Sequence of chain 1.D:
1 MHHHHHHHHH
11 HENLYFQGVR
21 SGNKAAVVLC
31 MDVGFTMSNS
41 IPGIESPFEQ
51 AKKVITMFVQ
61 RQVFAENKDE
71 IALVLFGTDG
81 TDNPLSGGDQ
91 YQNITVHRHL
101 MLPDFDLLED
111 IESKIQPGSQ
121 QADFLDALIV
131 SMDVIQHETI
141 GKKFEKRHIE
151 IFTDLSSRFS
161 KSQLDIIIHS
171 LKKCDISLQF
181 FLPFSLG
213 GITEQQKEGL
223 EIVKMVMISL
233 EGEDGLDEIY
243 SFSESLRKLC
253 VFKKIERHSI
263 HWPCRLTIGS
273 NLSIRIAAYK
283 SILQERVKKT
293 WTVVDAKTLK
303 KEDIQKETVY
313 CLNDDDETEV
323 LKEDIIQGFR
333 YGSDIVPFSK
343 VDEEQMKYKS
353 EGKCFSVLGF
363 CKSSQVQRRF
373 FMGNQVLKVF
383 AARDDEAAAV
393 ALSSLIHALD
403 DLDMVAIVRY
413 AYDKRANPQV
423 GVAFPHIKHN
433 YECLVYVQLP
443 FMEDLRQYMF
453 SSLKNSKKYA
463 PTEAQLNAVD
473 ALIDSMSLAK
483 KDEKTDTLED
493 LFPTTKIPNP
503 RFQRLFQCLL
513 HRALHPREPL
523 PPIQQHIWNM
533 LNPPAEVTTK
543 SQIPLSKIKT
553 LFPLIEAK

The small molecule below binds the protein below.
Small molecule (SMILES): CC(C)C[C@H](NC(=O)CNC(=O)[C@H](CCCN=C(N)N)NC(=O)[C@@H]1CCCN1)C(=O)N[C@@H](Cc1ccccc1)C(=O)N[C@H](C=O)CO

Binding-site contacts:
Ligand atom NH2 contacts residue LEU178 of chain 1.D at 3.2 Å (h-bond).
Ligand atom CZ contacts residue PHE181 of chain 1.D at 3.6 Å (hydrophobic).
Ligand atom CA contacts residue GLN179 of chain 1.D at 3.5 Å.
Ligand atom CE1 contacts residue LYS250 of chain 1.D at 3.7 Å.
Ligand atom C contacts residue GLN179 of chain 1.D at 3.8 Å.
Ligand atom N contacts residue HIS148 of chain 1.D at 3.4 Å (h-bond).
Ligand atom CD1 contacts residue PHE58 of chain 1.D at 3.7 Å (hydrophobic).
Ligand atom CD1 contacts residue LYS250 of chain 1.D at 3.9 Å.
Ligand atom CA contacts residue HIS148 of chain 1.D at 3.2 Å.
Ligand atom CB contacts residue GLN179 of chain 1.D at 3.8 Å.
Ligand atom CD1 contacts residue LEU29 of chain 1.D at 3.8 Å (hydrophobic).
Ligand atom CG contacts residue PHE58 of chain 1.D at 3.7 Å (hydrophobic).
Ligand atom O contacts residue LYS255 of chain 1.D at 2.8 Å (salt-bridge).
Ligand atom CG contacts residue HIS148 of chain 1.D at 3.7 Å.
Ligand atom CD2 contacts residue VAL54 of chain 1.D at 3.8 Å (hydrophobic).
Ligand atom C contacts residue PHE58 of chain 1.D at 3.9 Å (hydrophobic).
Ligand atom CE2 contacts residue TYR242 of chain 1.D at 3.5 Å (hydrophobic).
Ligand atom CE1 contacts residue LEU251 of chain 1.D at 3.7 Å (hydrophobic).
Ligand atom C contacts residue LYS255 of chain 1.D at 3.4 Å.
Ligand atom NH1 contacts residue SER177 of chain 1.D at 3.0 Å (h-bond).
Ligand atom CD2 contacts residue PHE181 of chain 1.D at 3.6 Å (hydrophobic).
Ligand atom N contacts residue GLU150 of chain 1.D at 3.9 Å.
Ligand atom CE2 contacts residue PHE181 of chain 1.D at 3.8 Å (hydrophobic).
Ligand atom CB contacts residue GLU150 of chain 1.D at 3.9 Å.
Ligand atom CD1 contacts residue GLU150 of chain 1.D at 3.8 Å.
Ligand atom N contacts residue GLN179 of chain 1.D at 3.1 Å (h-bond).
Ligand atom NH2 contacts residue GLU233 of chain 1.D at 3.8 Å.
Ligand atom CA contacts residue GLU150 of chain 1.D at 3.9 Å.
Ligand atom C contacts residue GLN179 of chain 1.D at 3.8 Å.
Ligand atom CB contacts residue PHE181 of chain 1.D at 3.8 Å (hydrophobic).
Ligand atom O contacts residue GLN179 of chain 1.D at 3.1 Å (h-bond).
Ligand atom NH1 contacts residue HIS148 of chain 1.D at 3.6 Å.
Ligand atom O contacts residue ARG61 of chain 1.D at 3.9 Å.
Ligand atom CZ contacts residue SER177 of chain 1.D at 3.7 Å.
Ligand atom CA contacts residue PHE58 of chain 1.D at 3.7 Å (hydrophobic).
Ligand atom O contacts residue PHE58 of chain 1.D at 3.3 Å.
Ligand atom CD2 contacts residue GLN179 of chain 1.D at 3.8 Å.
Ligand atom CD1 contacts residue LEU251 of chain 1.D at 3.5 Å (hydrophobic).
Ligand atom CD1 contacts residue PHE152 of chain 1.D at 3.8 Å (hydrophobic).
Ligand atom NH2 contacts residue GLU240 of chain 1.D at 3.2 Å.